Binding-site contacts:
Ligand atom O5 contacts residue ASN75 of chain 1.A at 2.4 Å (h-bond).
Ligand atom O5 contacts residue VAL42 of chain 1.A at 4.0 Å.
Ligand atom C4 contacts residue PHE19 of chain 1.A at 3.9 Å (hydrophobic).
Ligand atom C3 contacts residue LYS24 of chain 1.A at 3.7 Å.
Ligand atom C3 contacts residue ASN75 of chain 1.A at 3.8 Å.
Ligand atom O6 contacts residue PHE21 of chain 1.A at 3.6 Å.
Ligand atom C6 contacts residue GLN73 of chain 1.A at 3.6 Å.
Ligand atom O6 contacts residue PHE19 of chain 1.A at 4.0 Å.
Ligand atom C6 contacts residue PHE19 of chain 1.A at 3.7 Å (hydrophobic).
Ligand atom O4 contacts residue LYS24 of chain 1.A at 3.5 Å (salt-bridge).
Ligand atom O3 contacts residue LYS24 of chain 1.A at 2.6 Å (salt-bridge).
Ligand atom C6 contacts residue PHE21 of chain 1.A at 3.9 Å (hydrophobic).
Ligand atom C1 contacts residue THR77 of chain 1.A at 3.7 Å.
Ligand atom C7 contacts residue ASP43 of chain 1.A at 3.5 Å.
Ligand atom O7 contacts residue ARG79 of chain 1.A at 3.0 Å (salt-bridge).
Ligand atom N2 contacts residue ASN75 of chain 1.A at 2.9 Å (h-bond).
Ligand atom C8 contacts residue ARG79 of chain 1.A at 3.8 Å.
Ligand atom O3 contacts residue ASP43 of chain 1.A at 3.8 Å.
Ligand atom C1 contacts residue ASN75 of chain 1.A at 1.4 Å.
Ligand atom C5 contacts residue ASN75 of chain 1.A at 3.6 Å.
Ligand atom O7 contacts residue ASN75 of chain 1.A at 3.0 Å (h-bond).
Ligand atom O6 contacts residue GLN73 of chain 1.A at 3.5 Å (h-bond).
Ligand atom C2 contacts residue ASP43 of chain 1.A at 3.6 Å.
Ligand atom C1 contacts residue PHE19 of chain 1.A at 3.9 Å (hydrophobic).
Ligand atom O5 contacts residue PHE19 of chain 1.A at 3.6 Å.
Ligand atom C7 contacts residue ASN75 of chain 1.A at 3.1 Å.
Ligand atom O7 contacts residue VAL42 of chain 1.A at 3.6 Å.
Ligand atom C2 contacts residue ASN75 of chain 1.A at 2.4 Å.
Ligand atom C8 contacts residue ASP43 of chain 1.A at 3.5 Å.
Ligand atom C6 contacts residue THR38 of chain 1.A at 3.8 Å.
Ligand atom C7 contacts residue ARG79 of chain 1.A at 3.8 Å.
Ligand atom O4 contacts residue VAL42 of chain 1.A at 3.9 Å.
Ligand atom N2 contacts residue ASP43 of chain 1.A at 2.7 Å (salt-bridge).
Ligand atom C2 contacts residue PHE19 of chain 1.A at 3.8 Å (hydrophobic).
Ligand atom C4 contacts residue LYS24 of chain 1.A at 3.9 Å.
Ligand atom C3 contacts residue ASP43 of chain 1.A at 3.6 Å.
Ligand atom C3 contacts residue PHE19 of chain 1.A at 3.9 Å (hydrophobic).
Ligand atom C2 contacts residue PHE21 of chain 1.A at 3.8 Å (hydrophobic).
Ligand atom C1 contacts residue PHE21 of chain 1.A at 3.8 Å (hydrophobic).
Ligand atom C5 contacts residue PHE21 of chain 1.A at 3.8 Å (hydrophobic).

Sequence of chain 1.A:
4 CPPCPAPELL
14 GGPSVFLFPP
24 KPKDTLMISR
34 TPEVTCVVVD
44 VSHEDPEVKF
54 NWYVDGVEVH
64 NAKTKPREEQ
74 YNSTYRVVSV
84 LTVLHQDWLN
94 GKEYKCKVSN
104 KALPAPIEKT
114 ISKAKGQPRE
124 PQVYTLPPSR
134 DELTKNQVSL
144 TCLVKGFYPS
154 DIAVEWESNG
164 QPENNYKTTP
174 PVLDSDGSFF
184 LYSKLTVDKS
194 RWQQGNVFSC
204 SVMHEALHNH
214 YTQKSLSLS

The protein below binds the small molecule below.
Small molecule (SMILES): CC(=O)N[C@H]1[C@H](O[C@H]2[C@H](O)[C@@H](NC(C)=O)CO[C@@H]2CO[C@H]2O[C@@H](C)[C@@H](O)[C@@H](O)[C@@H]2O)O[C@H](CO)[C@@H](O[C@@H]2O[C@H](CO[C@H]3O[C@H](CO)[C@@H](O)[C@H](O)[C@@H]3O[C@@H]3O[C@H](CO)[C@@H](O)[C@H](O)[C@H]3NC(C)=O)[C@@H](O)[C@H](O[C@H]3O[C@H](CO)[C@@H](O)[C@H](O)[C@@H]3O[C@@H]3O[C@H](CO)[C@@H](O)[C@H](O)[C@H]3NC(C)=O)[C@@H]2O)[C@@H]1O